A small-molecule ligand and the protein it binds are described below.
Small molecule (SMILES): Nc1ccn([C@@H]2O[C@H](CO[P](=O)(O)O[P](=O)(O)OP(=O)(O)O)C[C@H]2O)c(=O)n1

Binding-site contacts:
Ligand atom O2B contacts residue ASP734 of chain 1.B at 2.9 Å (salt-bridge).
Ligand atom C2' contacts residue ASP590 of chain 1.B at 3.3 Å.
Ligand atom O3G contacts residue ASP585 of chain 1.B at 3.8 Å.
Ligand atom N4 contacts residue GH31 of chain 1.H at 3.4 Å (h-bond).
Ligand atom O4' contacts residue GH31 of chain 1.H at 3.2 Å (h-bond).
Ligand atom C6 contacts residue ARG526 of chain 1.B at 3.4 Å.
Ligand atom PB contacts residue MN1 of chain 1.C at 3.3 Å.
Ligand atom O1G contacts residue SER587 of chain 1.B at 3.2 Å.
Ligand atom PA contacts residue MN1 of chain 1.D at 3.5 Å.
Ligand atom PA contacts residue ARG526 of chain 1.B at 3.6 Å.
Ligand atom O2B contacts residue MN1 of chain 1.C at 2.0 Å.
Ligand atom C2 contacts residue G5 of chain 1.A at 3.7 Å.
Ligand atom O2 contacts residue G5 of chain 1.A at 2.8 Å (h-bond).
Ligand atom C3' contacts residue ASP590 of chain 1.B at 3.4 Å.
Ligand atom O1G contacts residue ALA588 of chain 1.B at 3.3 Å (h-bond).
Ligand atom PB contacts residue ARG523 of chain 1.B at 3.7 Å.
Ligand atom C4 contacts residue GH31 of chain 1.H at 3.7 Å.
Ligand atom O1B contacts residue ARG523 of chain 1.B at 3.4 Å (salt-bridge).
Ligand atom N4 contacts residue ARG518 of chain 1.B at 3.2 Å.
Ligand atom O1A contacts residue MN1 of chain 1.C at 3.0 Å.
Ligand atom O2G contacts residue ARG524 of chain 1.B at 3.0 Å (salt-bridge).
Ligand atom O3B contacts residue MN1 of chain 1.C at 3.7 Å.
Ligand atom O3G contacts residue MN1 of chain 1.C at 3.0 Å.
Ligand atom O5' contacts residue ASP734 of chain 1.B at 3.6 Å.
Ligand atom O3B contacts residue ARG523 of chain 1.B at 3.1 Å (salt-bridge).
Ligand atom O3A contacts residue ARG526 of chain 1.B at 3.3 Å (salt-bridge).
Ligand atom O2B contacts residue ILE586 of chain 1.B at 3.5 Å (h-bond).
Ligand atom O1A contacts residue MN1 of chain 1.D at 2.3 Å.
Ligand atom O1G contacts residue MN1 of chain 1.C at 3.3 Å.
Ligand atom N3 contacts residue GH31 of chain 1.H at 3.6 Å.
Ligand atom N4 contacts residue G5 of chain 1.A at 2.9 Å (h-bond).
Ligand atom PG contacts residue ARG524 of chain 1.B at 3.6 Å.
Ligand atom O5' contacts residue MN1 of chain 1.D at 3.6 Å.
Ligand atom N3 contacts residue G5 of chain 1.A at 3.0 Å (h-bond).
Ligand atom O2A contacts residue ARG526 of chain 1.B at 3.0 Å (salt-bridge).
Ligand atom O2' contacts residue SER682 of chain 1.B at 3.1 Å (h-bond).
Ligand atom O2' contacts residue ASP590 of chain 1.B at 2.9 Å (salt-bridge).
Ligand atom C5' contacts residue ASP734 of chain 1.B at 3.3 Å.
Ligand atom C5 contacts residue ARG526 of chain 1.B at 3.2 Å.
Ligand atom O1A contacts residue ASP734 of chain 1.B at 3.5 Å (salt-bridge).

Sequence of chain 1.B:
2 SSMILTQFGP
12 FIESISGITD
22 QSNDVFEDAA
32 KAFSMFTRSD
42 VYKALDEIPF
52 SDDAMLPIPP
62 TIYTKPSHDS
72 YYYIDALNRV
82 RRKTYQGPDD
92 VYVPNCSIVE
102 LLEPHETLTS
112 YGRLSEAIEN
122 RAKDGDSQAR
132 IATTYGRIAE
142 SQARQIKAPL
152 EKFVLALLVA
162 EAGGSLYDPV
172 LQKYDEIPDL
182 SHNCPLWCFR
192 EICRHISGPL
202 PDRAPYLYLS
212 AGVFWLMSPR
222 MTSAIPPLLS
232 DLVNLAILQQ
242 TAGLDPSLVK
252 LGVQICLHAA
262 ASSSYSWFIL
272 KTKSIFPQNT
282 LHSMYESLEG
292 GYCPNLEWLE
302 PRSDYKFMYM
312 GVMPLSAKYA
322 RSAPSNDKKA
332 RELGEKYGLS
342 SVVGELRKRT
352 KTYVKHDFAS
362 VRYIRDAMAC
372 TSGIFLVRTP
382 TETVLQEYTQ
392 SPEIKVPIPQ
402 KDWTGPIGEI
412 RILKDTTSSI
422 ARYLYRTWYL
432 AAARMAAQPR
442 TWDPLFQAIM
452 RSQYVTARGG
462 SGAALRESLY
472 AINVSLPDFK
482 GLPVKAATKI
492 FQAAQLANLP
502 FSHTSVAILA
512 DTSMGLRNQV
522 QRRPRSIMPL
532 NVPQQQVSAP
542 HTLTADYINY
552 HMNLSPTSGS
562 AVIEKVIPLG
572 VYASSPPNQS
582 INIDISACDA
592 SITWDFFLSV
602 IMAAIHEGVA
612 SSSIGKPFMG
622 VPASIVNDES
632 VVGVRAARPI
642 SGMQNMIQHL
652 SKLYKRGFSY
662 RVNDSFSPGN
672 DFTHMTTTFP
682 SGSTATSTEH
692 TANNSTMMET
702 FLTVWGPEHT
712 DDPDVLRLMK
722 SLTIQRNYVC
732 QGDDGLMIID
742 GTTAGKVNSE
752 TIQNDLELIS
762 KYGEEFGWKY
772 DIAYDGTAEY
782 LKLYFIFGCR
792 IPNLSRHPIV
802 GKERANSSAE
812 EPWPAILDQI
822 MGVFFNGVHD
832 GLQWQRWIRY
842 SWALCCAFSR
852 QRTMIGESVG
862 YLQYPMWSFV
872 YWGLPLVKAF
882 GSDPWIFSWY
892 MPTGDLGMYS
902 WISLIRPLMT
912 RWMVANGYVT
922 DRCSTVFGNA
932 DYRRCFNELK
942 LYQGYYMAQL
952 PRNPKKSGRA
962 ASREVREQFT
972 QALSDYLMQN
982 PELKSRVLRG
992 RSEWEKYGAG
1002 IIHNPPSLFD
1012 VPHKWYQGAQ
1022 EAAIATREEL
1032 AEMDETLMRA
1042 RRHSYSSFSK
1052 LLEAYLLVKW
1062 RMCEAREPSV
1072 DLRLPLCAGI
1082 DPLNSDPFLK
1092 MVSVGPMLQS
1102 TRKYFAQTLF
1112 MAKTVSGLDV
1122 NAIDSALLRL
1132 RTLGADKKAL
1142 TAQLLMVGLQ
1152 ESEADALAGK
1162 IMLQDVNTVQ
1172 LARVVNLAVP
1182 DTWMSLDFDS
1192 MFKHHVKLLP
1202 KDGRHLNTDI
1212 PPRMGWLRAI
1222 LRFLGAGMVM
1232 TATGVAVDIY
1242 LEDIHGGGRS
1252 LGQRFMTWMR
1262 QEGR